Sequence of chain 1.B:
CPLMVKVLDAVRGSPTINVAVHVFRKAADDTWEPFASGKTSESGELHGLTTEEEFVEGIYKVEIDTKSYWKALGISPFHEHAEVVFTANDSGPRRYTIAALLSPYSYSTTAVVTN

Binding-site contacts:
Ligand atom O4' contacts residue SER117 of chain 2.B at 2.9 Å (h-bond).
Ligand atom N contacts residue LYS15 of chain 1.B at 2.8 Å.
Ligand atom I3' contacts residue T441 of chain 2.D at 0.9 Å.
Ligand atom O4' contacts residue T441 of chain 2.D at 0.7 Å (h-bond).
Ligand atom CA contacts residue T441 of chain 2.D at 1.9 Å.
Ligand atom C7 contacts residue T441 of chain 2.D at 1.5 Å.
Ligand atom N contacts residue T441 of chain 2.D at 2.9 Å.
Ligand atom I3' contacts residue THR119 of chain 2.B at 3.2 Å.
Ligand atom I3' contacts residue SER117 of chain 2.B at 3.3 Å.
Ligand atom C6' contacts residue T441 of chain 2.D at 1.3 Å.
Ligand atom C1 contacts residue T441 of chain 2.D at 0.9 Å.
Ligand atom I5' contacts residue THR119 of chain 1.B at 2.8 Å.
Ligand atom O contacts residue LEU17 of chain 1.B at 2.9 Å.
Ligand atom C contacts residue LYS15 of chain 1.B at 2.6 Å.
Ligand atom C3 contacts residue T441 of chain 2.D at 0.5 Å.
Ligand atom I5 contacts residue T441 of chain 2.D at 1.4 Å.
Ligand atom O4 contacts residue LEU17 of chain 2.B at 3.3 Å.
Ligand atom C2' contacts residue T441 of chain 2.D at 1.2 Å.
Ligand atom C4' contacts residue T441 of chain 2.D at 0.4 Å.
Ligand atom OXT contacts residue LYS15 of chain 1.B at 3.1 Å (salt-bridge).
Ligand atom C3' contacts residue T441 of chain 2.D at 0.8 Å.
Ligand atom I3 contacts residue LEU17 of chain 1.B at 2.7 Å.
Ligand atom O contacts residue T441 of chain 2.D at 1.4 Å.
Ligand atom C5 contacts residue T441 of chain 2.D at 0.9 Å.
Ligand atom I5' contacts residue SER117 of chain 1.B at 2.7 Å.
Ligand atom C1' contacts residue T441 of chain 2.D at 1.1 Å.
Ligand atom C2 contacts residue T441 of chain 2.D at 1.2 Å.
Ligand atom O contacts residue LYS15 of chain 1.B at 2.4 Å.
Ligand atom I5 contacts residue LEU17 of chain 2.B at 3.3 Å.
Ligand atom C6 contacts residue T441 of chain 2.D at 1.2 Å.
Ligand atom C contacts residue T441 of chain 2.D at 1.7 Å.
Ligand atom O4' contacts residue LEU110 of chain 1.B at 3.3 Å.
Ligand atom C5' contacts residue T441 of chain 2.D at 0.8 Å.
Ligand atom I3 contacts residue T441 of chain 2.D at 1.1 Å.
Ligand atom CA contacts residue LYS15 of chain 1.B at 3.2 Å.
Ligand atom C2 contacts residue LEU17 of chain 1.B at 3.1 Å (hydrophobic).
Ligand atom OXT contacts residue T441 of chain 2.D at 2.9 Å.
Ligand atom C4 contacts residue T441 of chain 2.D at 0.5 Å.
Ligand atom I5' contacts residue T441 of chain 2.D at 0.9 Å.
Ligand atom O4 contacts residue T441 of chain 2.D at 1.1 Å.

This small molecule binds to this protein.
Small molecule (SMILES): N[C@@H](Cc1cc(I)c(Oc2cc(I)c(O)c(I)c2)c(I)c1)C(=O)O

Sequence of chain 2.B:
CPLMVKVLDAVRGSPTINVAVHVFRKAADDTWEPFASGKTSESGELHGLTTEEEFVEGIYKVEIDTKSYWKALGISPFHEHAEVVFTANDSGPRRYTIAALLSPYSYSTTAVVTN